Sequence of chain 1.A:
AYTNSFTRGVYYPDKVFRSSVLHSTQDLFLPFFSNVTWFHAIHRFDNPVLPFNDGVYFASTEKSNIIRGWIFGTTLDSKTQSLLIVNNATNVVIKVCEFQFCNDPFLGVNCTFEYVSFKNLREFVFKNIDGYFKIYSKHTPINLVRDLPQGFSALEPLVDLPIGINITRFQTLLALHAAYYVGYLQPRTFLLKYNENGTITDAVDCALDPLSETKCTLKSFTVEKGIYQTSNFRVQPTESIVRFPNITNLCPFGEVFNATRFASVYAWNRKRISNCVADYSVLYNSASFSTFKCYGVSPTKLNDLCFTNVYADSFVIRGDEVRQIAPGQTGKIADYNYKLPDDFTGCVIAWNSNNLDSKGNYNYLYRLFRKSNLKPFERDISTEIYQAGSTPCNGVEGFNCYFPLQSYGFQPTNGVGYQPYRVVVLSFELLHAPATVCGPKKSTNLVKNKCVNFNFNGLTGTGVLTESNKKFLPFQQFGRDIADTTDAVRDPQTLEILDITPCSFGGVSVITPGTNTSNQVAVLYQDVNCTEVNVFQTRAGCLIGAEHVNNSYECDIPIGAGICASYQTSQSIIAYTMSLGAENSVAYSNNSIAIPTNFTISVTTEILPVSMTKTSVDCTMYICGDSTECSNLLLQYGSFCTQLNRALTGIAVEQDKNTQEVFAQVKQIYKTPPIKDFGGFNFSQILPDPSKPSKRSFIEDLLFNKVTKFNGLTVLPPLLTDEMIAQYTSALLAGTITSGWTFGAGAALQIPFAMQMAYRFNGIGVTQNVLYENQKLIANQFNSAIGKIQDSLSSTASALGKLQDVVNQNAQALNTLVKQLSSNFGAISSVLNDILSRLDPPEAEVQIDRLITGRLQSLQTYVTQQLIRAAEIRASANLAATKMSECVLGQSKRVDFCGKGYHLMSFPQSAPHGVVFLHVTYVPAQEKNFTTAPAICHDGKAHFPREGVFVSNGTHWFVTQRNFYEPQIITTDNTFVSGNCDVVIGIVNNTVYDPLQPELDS

A protein and the small-molecule ligand that binds it are described below.
Small molecule (SMILES): CC(=O)N[C@@H]1[C@@H](O)[C@H](O)[C@@H](CO)O[C@H]1O

Binding-site contacts:
Ligand atom C8 contacts residue THR124 of chain 1.A at 3.4 Å.
Ligand atom C7 contacts residue THR124 of chain 1.A at 4.1 Å.
Ligand atom C1 contacts residue ASN122 of chain 1.A at 1.4 Å.
Ligand atom N2 contacts residue ASN122 of chain 1.A at 2.9 Å (h-bond).
Ligand atom O7 contacts residue ASN122 of chain 1.A at 3.1 Å (h-bond).
Ligand atom C7 contacts residue ASN122 of chain 1.A at 3.2 Å.
Ligand atom O5 contacts residue ASN122 of chain 1.A at 2.4 Å (h-bond).
Ligand atom C1 contacts residue VAL127 of chain 1.A at 3.9 Å (hydrophobic).
Ligand atom C3 contacts residue ASN122 of chain 1.A at 3.8 Å.
Ligand atom O7 contacts residue THR124 of chain 1.A at 3.9 Å.
Ligand atom C5 contacts residue VAL127 of chain 1.A at 3.8 Å (hydrophobic).
Ligand atom C5 contacts residue ASN122 of chain 1.A at 3.7 Å.
Ligand atom C2 contacts residue ASN122 of chain 1.A at 2.5 Å.
Ligand atom O5 contacts residue VAL127 of chain 1.A at 3.6 Å.
Ligand atom C8 contacts residue ASN122 of chain 1.A at 4.0 Å.
Ligand atom C4 contacts residue ASN122 of chain 1.A at 4.3 Å.
Ligand atom C6 contacts residue VAL127 of chain 1.A at 3.9 Å (hydrophobic).
Ligand atom C7 contacts residue ASN125 of chain 1.A at 4.2 Å.
Ligand atom O7 contacts residue ASN125 of chain 1.A at 3.0 Å (h-bond).